This protein binds this small molecule.
Small molecule (SMILES): CC(=O)N[C@H]1[C@H](O[C@H]2[C@H](O)[C@@H](NC(C)=O)CO[C@@H]2CO)O[C@H](CO)[C@@H](O)[C@@H]1O

Sequence of chain 1.B:
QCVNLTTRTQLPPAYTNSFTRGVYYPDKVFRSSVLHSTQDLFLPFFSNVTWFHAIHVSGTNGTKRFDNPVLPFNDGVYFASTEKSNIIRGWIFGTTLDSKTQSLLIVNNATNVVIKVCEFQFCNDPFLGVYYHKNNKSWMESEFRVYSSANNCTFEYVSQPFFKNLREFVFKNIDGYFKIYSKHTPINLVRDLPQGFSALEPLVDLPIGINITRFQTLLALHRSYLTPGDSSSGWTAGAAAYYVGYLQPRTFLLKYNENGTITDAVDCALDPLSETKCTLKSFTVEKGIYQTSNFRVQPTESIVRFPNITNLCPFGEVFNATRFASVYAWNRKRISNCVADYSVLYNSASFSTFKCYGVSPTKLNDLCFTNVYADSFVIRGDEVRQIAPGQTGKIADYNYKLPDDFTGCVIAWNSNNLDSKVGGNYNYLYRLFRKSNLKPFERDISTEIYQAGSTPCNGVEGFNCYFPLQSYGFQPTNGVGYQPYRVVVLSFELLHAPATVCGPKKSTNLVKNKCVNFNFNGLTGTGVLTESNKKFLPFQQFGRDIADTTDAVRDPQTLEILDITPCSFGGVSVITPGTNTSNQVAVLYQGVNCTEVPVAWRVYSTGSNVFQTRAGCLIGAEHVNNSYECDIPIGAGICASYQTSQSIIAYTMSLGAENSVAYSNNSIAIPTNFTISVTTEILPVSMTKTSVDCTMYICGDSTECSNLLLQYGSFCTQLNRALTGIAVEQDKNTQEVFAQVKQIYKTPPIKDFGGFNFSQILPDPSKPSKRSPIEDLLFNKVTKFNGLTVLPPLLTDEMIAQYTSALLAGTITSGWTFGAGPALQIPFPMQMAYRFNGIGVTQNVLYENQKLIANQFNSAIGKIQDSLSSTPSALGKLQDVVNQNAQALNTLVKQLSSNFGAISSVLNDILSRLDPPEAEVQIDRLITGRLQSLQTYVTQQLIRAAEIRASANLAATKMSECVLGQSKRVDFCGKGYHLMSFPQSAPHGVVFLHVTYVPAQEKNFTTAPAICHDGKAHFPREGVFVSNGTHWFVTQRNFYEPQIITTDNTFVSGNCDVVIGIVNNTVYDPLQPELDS

Binding-site contacts:
Ligand atom C3 contacts residue ASN788 of chain 1.B at 3.8 Å.
Ligand atom C7 contacts residue ASN788 of chain 1.B at 3.9 Å.
Ligand atom C2 contacts residue ASN788 of chain 1.B at 2.4 Å.
Ligand atom O6 contacts residue GLN791 of chain 1.B at 2.9 Å (h-bond).
Ligand atom C5 contacts residue GLN791 of chain 1.B at 3.7 Å.
Ligand atom C1 contacts residue SER790 of chain 1.B at 3.3 Å.
Ligand atom N2 contacts residue ASN788 of chain 1.B at 2.9 Å (h-bond).
Ligand atom C5 contacts residue SER790 of chain 1.B at 3.5 Å.
Ligand atom C1 contacts residue ASN788 of chain 1.B at 1.4 Å.
Ligand atom C5 contacts residue ASN788 of chain 1.B at 3.6 Å.
Ligand atom C6 contacts residue SER790 of chain 1.B at 4.3 Å.
Ligand atom O5 contacts residue GLN791 of chain 1.B at 4.0 Å.
Ligand atom O5 contacts residue ASN788 of chain 1.B at 2.3 Å (h-bond).
Ligand atom C2 contacts residue SER790 of chain 1.B at 4.4 Å.
Ligand atom C4 contacts residue ASN788 of chain 1.B at 4.2 Å.
Ligand atom O5 contacts residue SER790 of chain 1.B at 3.4 Å (h-bond).
Ligand atom O7 contacts residue ASN788 of chain 1.B at 4.4 Å.
Ligand atom C6 contacts residue GLN791 of chain 1.B at 3.3 Å.
Ligand atom O6 contacts residue SER790 of chain 1.B at 4.3 Å.
Ligand atom C8 contacts residue GLN791 of chain 1.B at 4.3 Å.